Binding-site contacts:
Ligand atom O3 contacts residue VAL178 of chain 1.D at 3.9 Å.
Ligand atom O7 contacts residue ASN144 of chain 1.D at 3.0 Å (h-bond).
Ligand atom C4 contacts residue CYS179 of chain 1.D at 4.4 Å (hydrophobic).
Ligand atom C7 contacts residue ASN144 of chain 1.D at 3.2 Å.
Ligand atom O4 contacts residue ASN180 of chain 1.D at 3.0 Å (h-bond).
Ligand atom C1 contacts residue ASN144 of chain 1.D at 1.4 Å.
Ligand atom O7 contacts residue GLN121 of chain 1.D at 3.0 Å (h-bond).
Ligand atom O3 contacts residue CYS122 of chain 1.D at 4.0 Å.
Ligand atom C6 contacts residue TRP12 of chain 1.D at 3.5 Å (hydrophobic).
Ligand atom O3 contacts residue ASN180 of chain 1.D at 3.0 Å (h-bond).
Ligand atom C4 contacts residue ASN144 of chain 1.D at 4.1 Å.
Ligand atom C6 contacts residue LEU123 of chain 1.D at 4.2 Å (hydrophobic).
Ligand atom O5 contacts residue LEU123 of chain 1.D at 4.1 Å.
Ligand atom C5 contacts residue ARG5 of chain 1.D at 4.4 Å.
Ligand atom O4 contacts residue GLY181 of chain 1.D at 2.9 Å (h-bond).
Ligand atom C3 contacts residue ASN144 of chain 1.D at 3.7 Å.
Ligand atom O3 contacts residue GLN121 of chain 1.D at 2.8 Å (h-bond).
Ligand atom C4 contacts residue LEU123 of chain 1.D at 4.4 Å (hydrophobic).
Ligand atom C3 contacts residue CYS122 of chain 1.D at 4.3 Å (hydrophobic).
Ligand atom O3 contacts residue CYS179 of chain 1.D at 3.7 Å.
Ligand atom C3 contacts residue ASN180 of chain 1.D at 4.0 Å.
Ligand atom O2 contacts residue GLN121 of chain 1.D at 4.2 Å.
Ligand atom C2 contacts residue ASN144 of chain 1.D at 2.4 Å.
Ligand atom O4 contacts residue CYS179 of chain 1.D at 3.9 Å.
Ligand atom C4 contacts residue GLY181 of chain 1.D at 4.2 Å.
Ligand atom C7 contacts residue GLN121 of chain 1.D at 4.2 Å.
Ligand atom O4 contacts residue VAL178 of chain 1.D at 3.9 Å.
Ligand atom C1 contacts residue ARG5 of chain 1.D at 4.0 Å.
Ligand atom C8 contacts residue TRP12 of chain 1.D at 4.4 Å (hydrophobic).
Ligand atom C3 contacts residue VAL178 of chain 1.D at 4.1 Å (hydrophobic).
Ligand atom C3 contacts residue LEU123 of chain 1.D at 4.4 Å (hydrophobic).
Ligand atom C5 contacts residue ASN144 of chain 1.D at 3.5 Å.
Ligand atom C4 contacts residue VAL178 of chain 1.D at 3.5 Å (hydrophobic).
Ligand atom C4 contacts residue ASN180 of chain 1.D at 3.8 Å.
Ligand atom O5 contacts residue ARG5 of chain 1.D at 4.1 Å.
Ligand atom N2 contacts residue ASN144 of chain 1.D at 2.9 Å (h-bond).
Ligand atom C5 contacts residue LEU123 of chain 1.D at 4.0 Å (hydrophobic).
Ligand atom C6 contacts residue VAL178 of chain 1.D at 3.6 Å (hydrophobic).
Ligand atom C3 contacts residue GLN121 of chain 1.D at 3.8 Å.
Ligand atom O5 contacts residue ASN144 of chain 1.D at 2.2 Å (h-bond).

Sequence of chain 1.D:
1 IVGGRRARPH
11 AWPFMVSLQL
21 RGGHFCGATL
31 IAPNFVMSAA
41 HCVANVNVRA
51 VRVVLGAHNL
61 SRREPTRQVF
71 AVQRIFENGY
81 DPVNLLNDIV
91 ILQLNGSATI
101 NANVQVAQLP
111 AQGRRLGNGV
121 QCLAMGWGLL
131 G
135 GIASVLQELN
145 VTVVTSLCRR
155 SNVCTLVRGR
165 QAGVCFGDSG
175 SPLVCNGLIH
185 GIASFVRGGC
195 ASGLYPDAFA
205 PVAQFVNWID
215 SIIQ

This protein binds this small molecule.
Small molecule (SMILES): CC(=O)N[C@H]1[C@H](O[C@H]2[C@H](O)[C@@H](NC(C)=O)CO[C@@H]2CO[C@@H]2O[C@@H](C)[C@@H](O)[C@@H](O)[C@@H]2O)O[C@H](CO)[C@@H](O)[C@@H]1O